Binding-site contacts:
Ligand atom N7 contacts residue PHE254 of chain 1.B at 3.4 Å.
Ligand atom N3 contacts residue PRO78 of chain 1.A at 3.5 Å.
Ligand atom N7 contacts residue PHE213 of chain 1.B at 3.6 Å.
Ligand atom O2' contacts residue TYR77 of chain 1.A at 3.3 Å (h-bond).
Ligand atom C5' contacts residue THR155 of chain 1.A at 3.4 Å.
Ligand atom O4' contacts residue THR155 of chain 1.A at 3.6 Å (h-bond).
Ligand atom O2' contacts residue TRP50 of chain 1.A at 3.2 Å.
Ligand atom N1 contacts residue PHE254 of chain 1.B at 3.4 Å.
Ligand atom C3' contacts residue ASP16 of chain 1.A at 3.3 Å.
Ligand atom C8 contacts residue PHE213 of chain 1.B at 3.6 Å (hydrophobic).
Ligand atom N1 contacts residue ALA279 of chain 1.B at 2.7 Å (h-bond).
Ligand atom C2 contacts residue ALA279 of chain 1.B at 3.3 Å (hydrophobic).
Ligand atom C6 contacts residue TRP50 of chain 1.A at 3.6 Å (hydrophobic).
Ligand atom O3' contacts residue ASP16 of chain 1.A at 2.6 Å (salt-bridge).
Ligand atom C6 contacts residue PHE254 of chain 1.B at 3.4 Å (hydrophobic).
Ligand atom C1' contacts residue TYR77 of chain 1.A at 3.5 Å (hydrophobic).
Ligand atom N6 contacts residue ARG277 of chain 1.B at 2.7 Å (salt-bridge).
Ligand atom N9 contacts residue TRP50 of chain 1.A at 3.5 Å (h-bond).
Ligand atom N9 contacts residue PHE254 of chain 1.B at 3.6 Å.
Ligand atom C5 contacts residue PHE254 of chain 1.B at 3.5 Å (hydrophobic).
Ligand atom C6 contacts residue ARG277 of chain 1.B at 3.5 Å.
Ligand atom C2' contacts residue PHE213 of chain 1.B at 3.6 Å (hydrophobic).
Ligand atom F19 contacts residue GLY158 of chain 1.A at 2.8 Å.
Ligand atom N6 contacts residue ASN215 of chain 1.B at 2.9 Å (h-bond).
Ligand atom N3 contacts residue PHE254 of chain 1.B at 3.5 Å.
Ligand atom C4 contacts residue TRP50 of chain 1.A at 3.2 Å (hydrophobic).
Ligand atom O3' contacts residue TYR77 of chain 1.A at 3.0 Å (h-bond).
Ligand atom O2' contacts residue ASP16 of chain 1.A at 2.8 Å (salt-bridge).
Ligand atom N1 contacts residue ARG277 of chain 1.B at 3.5 Å (salt-bridge).
Ligand atom N3 contacts residue TRP50 of chain 1.A at 3.3 Å (h-bond).
Ligand atom C2 contacts residue PHE254 of chain 1.B at 3.6 Å (hydrophobic).
Ligand atom N7 contacts residue ASN215 of chain 1.B at 3.1 Å (h-bond).
Ligand atom C4 contacts residue PHE254 of chain 1.B at 3.5 Å (hydrophobic).
Ligand atom O4' contacts residue THR80 of chain 1.A at 3.6 Å.
Ligand atom F19 contacts residue PHE156 of chain 1.A at 3.5 Å.
Ligand atom C2' contacts residue ASP16 of chain 1.A at 3.5 Å.
Ligand atom F19 contacts residue TYR157 of chain 1.A at 3.5 Å.
Ligand atom C2 contacts residue PRO78 of chain 1.A at 3.6 Å (hydrophobic).
Ligand atom C5 contacts residue TRP50 of chain 1.A at 3.6 Å (hydrophobic).
Ligand atom N6 contacts residue PHE254 of chain 1.B at 3.5 Å.

A protein and the small-molecule ligand that binds it are described below.
Small molecule (SMILES): Nc1ncnc2c1ncn2[C@@H]1O[C@H](CF)[C@@H](O)[C@H]1O

Sequence of chain 1.A:
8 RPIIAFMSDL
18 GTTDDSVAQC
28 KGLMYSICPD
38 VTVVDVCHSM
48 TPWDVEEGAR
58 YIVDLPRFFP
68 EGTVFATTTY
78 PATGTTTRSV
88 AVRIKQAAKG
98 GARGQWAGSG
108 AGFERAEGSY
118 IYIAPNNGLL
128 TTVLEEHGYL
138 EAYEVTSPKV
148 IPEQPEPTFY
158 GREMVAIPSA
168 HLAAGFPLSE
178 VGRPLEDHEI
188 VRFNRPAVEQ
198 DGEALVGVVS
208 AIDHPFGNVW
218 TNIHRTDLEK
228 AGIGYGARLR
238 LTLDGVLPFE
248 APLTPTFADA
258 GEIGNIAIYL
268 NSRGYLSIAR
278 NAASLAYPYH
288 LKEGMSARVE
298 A

Sequence of chain 1.B:
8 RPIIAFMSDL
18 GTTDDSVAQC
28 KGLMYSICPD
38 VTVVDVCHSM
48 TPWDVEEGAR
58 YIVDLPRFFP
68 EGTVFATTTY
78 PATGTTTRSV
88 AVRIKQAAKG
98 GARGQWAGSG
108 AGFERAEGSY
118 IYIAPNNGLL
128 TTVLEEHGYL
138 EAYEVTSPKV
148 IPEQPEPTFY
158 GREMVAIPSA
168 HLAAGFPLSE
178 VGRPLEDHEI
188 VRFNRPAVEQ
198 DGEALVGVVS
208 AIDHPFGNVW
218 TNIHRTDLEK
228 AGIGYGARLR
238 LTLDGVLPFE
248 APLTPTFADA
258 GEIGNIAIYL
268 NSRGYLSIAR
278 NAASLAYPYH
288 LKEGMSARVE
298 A